Sequence of chain 2.C:
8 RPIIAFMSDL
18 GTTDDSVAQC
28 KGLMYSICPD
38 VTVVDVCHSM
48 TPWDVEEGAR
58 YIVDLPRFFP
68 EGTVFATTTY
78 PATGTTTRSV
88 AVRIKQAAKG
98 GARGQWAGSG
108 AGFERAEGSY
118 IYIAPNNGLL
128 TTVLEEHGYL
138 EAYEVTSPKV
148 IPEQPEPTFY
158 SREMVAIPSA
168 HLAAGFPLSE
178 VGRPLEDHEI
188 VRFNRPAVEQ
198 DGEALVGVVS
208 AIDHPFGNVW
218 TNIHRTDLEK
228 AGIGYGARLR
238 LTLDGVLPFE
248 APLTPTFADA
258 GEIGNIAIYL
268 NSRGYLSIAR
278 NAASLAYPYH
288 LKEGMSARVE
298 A

Binding-site contacts:
Ligand atom O3' contacts residue TYR77 of chain 2.C at 3.2 Å (h-bond).
Ligand atom O4' contacts residue THR80 of chain 2.C at 3.5 Å.
Ligand atom F19 contacts residue SER158 of chain 2.C at 3.0 Å.
Ligand atom N6 contacts residue ALA280 of chain 2.A at 3.7 Å.
Ligand atom N3 contacts residue TRP50 of chain 2.C at 3.6 Å (h-bond).
Ligand atom C6 contacts residue ALA279 of chain 2.A at 3.7 Å (hydrophobic).
Ligand atom O3' contacts residue ASP16 of chain 2.C at 2.6 Å (salt-bridge).
Ligand atom F19 contacts residue TYR157 of chain 2.C at 3.0 Å.
Ligand atom C2 contacts residue PHE254 of chain 2.A at 3.3 Å (hydrophobic).
Ligand atom C2 contacts residue ALA279 of chain 2.A at 3.2 Å (hydrophobic).
Ligand atom N1 contacts residue PHE254 of chain 2.A at 3.3 Å.
Ligand atom C4 contacts residue TRP50 of chain 2.C at 3.3 Å (hydrophobic).
Ligand atom N6 contacts residue ARG277 of chain 2.A at 2.8 Å (salt-bridge).
Ligand atom O4' contacts residue THR155 of chain 2.C at 3.3 Å (h-bond).
Ligand atom N7 contacts residue ASN215 of chain 2.A at 3.4 Å (h-bond).
Ligand atom O3' contacts residue SER158 of chain 2.C at 3.4 Å (h-bond).
Ligand atom F19 contacts residue PHE156 of chain 2.C at 3.0 Å.
Ligand atom C8 contacts residue MET1 of chain 2.H at 3.5 Å (hydrophobic).
Ligand atom N1 contacts residue ARG277 of chain 2.A at 3.4 Å (salt-bridge).
Ligand atom N6 contacts residue PHE254 of chain 2.A at 3.6 Å.
Ligand atom N7 contacts residue PHE213 of chain 2.A at 3.5 Å.
Ligand atom C8 contacts residue PHE213 of chain 2.A at 3.4 Å (hydrophobic).
Ligand atom C4 contacts residue PHE254 of chain 2.A at 3.5 Å (hydrophobic).
Ligand atom C4' contacts residue TYR77 of chain 2.C at 3.7 Å (hydrophobic).
Ligand atom N9 contacts residue TRP50 of chain 2.C at 3.7 Å.
Ligand atom N3 contacts residue PRO78 of chain 2.C at 3.7 Å.
Ligand atom C3' contacts residue ASP16 of chain 2.C at 3.7 Å.
Ligand atom C6 contacts residue ARG277 of chain 2.A at 3.5 Å.
Ligand atom N3 contacts residue PHE254 of chain 2.A at 3.4 Å.
Ligand atom O4' contacts residue MET1 of chain 2.H at 3.3 Å (h-bond).
Ligand atom N6 contacts residue ASN215 of chain 2.A at 3.0 Å (h-bond).
Ligand atom C5' contacts residue MET1 of chain 2.H at 3.5 Å (hydrophobic).
Ligand atom C1' contacts residue THR80 of chain 2.C at 3.7 Å.
Ligand atom C5' contacts residue THR155 of chain 2.C at 3.5 Å.
Ligand atom N1 contacts residue ALA279 of chain 2.A at 2.7 Å (h-bond).
Ligand atom N1 contacts residue ASN278 of chain 2.A at 3.7 Å.
Ligand atom C5 contacts residue TRP50 of chain 2.C at 3.5 Å (hydrophobic).
Ligand atom C6 contacts residue PHE254 of chain 2.A at 3.5 Å (hydrophobic).
Ligand atom F19 contacts residue THR155 of chain 2.C at 3.2 Å.
Ligand atom C1' contacts residue TYR77 of chain 2.C at 3.5 Å (hydrophobic).

The protein below binds the small molecule below.
Small molecule (SMILES): Nc1ncnc2c1ncn2[C@H]1C[C@H](O)[C@@H](CF)O1

Sequence of chain 2.A:
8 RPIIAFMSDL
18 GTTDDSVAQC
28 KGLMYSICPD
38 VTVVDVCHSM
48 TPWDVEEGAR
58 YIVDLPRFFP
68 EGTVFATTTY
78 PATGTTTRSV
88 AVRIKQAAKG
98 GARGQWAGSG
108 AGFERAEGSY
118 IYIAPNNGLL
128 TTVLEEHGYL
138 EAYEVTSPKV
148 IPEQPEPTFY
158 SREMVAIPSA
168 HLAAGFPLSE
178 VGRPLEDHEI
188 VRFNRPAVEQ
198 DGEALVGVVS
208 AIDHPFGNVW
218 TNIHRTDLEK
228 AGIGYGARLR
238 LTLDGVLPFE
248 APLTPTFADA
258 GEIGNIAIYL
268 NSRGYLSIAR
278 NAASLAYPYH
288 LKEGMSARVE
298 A